Sequence of chain 2.A:
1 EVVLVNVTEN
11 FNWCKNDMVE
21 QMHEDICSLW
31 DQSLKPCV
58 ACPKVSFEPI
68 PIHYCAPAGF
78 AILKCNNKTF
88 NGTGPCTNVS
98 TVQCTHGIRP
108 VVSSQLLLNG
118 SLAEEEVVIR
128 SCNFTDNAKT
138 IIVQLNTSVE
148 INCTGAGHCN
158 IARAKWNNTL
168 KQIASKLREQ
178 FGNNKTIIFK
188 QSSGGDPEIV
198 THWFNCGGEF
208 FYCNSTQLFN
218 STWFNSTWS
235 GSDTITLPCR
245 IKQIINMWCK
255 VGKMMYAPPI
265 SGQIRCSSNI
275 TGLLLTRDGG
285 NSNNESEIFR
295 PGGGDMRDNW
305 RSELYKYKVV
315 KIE

Binding-site contacts:
Ligand atom C5 contacts residue THR90 of chain 2.A at 4.1 Å.
Ligand atom C3 contacts residue ASN88 of chain 2.A at 3.6 Å.
Ligand atom N2 contacts residue ASN88 of chain 2.A at 2.9 Å (h-bond).
Ligand atom C6 contacts residue THR90 of chain 2.A at 3.9 Å.
Ligand atom C1 contacts residue ASN88 of chain 2.A at 1.4 Å.
Ligand atom O5 contacts residue ASN88 of chain 2.A at 2.2 Å (h-bond).
Ligand atom C7 contacts residue ASN88 of chain 2.A at 3.4 Å.
Ligand atom C2 contacts residue ASN88 of chain 2.A at 2.3 Å.
Ligand atom C1 contacts residue THR90 of chain 2.A at 4.0 Å.
Ligand atom C6 contacts residue GLY91 of chain 2.A at 3.5 Å.
Ligand atom C6 contacts residue PRO92 of chain 2.A at 4.3 Å (hydrophobic).
Ligand atom O6 contacts residue GLY91 of chain 2.A at 4.0 Å.
Ligand atom O5 contacts residue THR90 of chain 2.A at 3.4 Å (h-bond).
Ligand atom O6 contacts residue PRO92 of chain 2.A at 3.8 Å.
Ligand atom O7 contacts residue ASN88 of chain 2.A at 3.3 Å (h-bond).
Ligand atom C5 contacts residue ASN88 of chain 2.A at 3.5 Å.
Ligand atom C4 contacts residue ASN88 of chain 2.A at 4.0 Å.

The small molecule below binds the protein below.
Small molecule (SMILES): CC(=O)N[C@@H]1[C@@H](O)[C@H](O)[C@@H](CO)O[C@H]1O